Sequence of chain 1.B:
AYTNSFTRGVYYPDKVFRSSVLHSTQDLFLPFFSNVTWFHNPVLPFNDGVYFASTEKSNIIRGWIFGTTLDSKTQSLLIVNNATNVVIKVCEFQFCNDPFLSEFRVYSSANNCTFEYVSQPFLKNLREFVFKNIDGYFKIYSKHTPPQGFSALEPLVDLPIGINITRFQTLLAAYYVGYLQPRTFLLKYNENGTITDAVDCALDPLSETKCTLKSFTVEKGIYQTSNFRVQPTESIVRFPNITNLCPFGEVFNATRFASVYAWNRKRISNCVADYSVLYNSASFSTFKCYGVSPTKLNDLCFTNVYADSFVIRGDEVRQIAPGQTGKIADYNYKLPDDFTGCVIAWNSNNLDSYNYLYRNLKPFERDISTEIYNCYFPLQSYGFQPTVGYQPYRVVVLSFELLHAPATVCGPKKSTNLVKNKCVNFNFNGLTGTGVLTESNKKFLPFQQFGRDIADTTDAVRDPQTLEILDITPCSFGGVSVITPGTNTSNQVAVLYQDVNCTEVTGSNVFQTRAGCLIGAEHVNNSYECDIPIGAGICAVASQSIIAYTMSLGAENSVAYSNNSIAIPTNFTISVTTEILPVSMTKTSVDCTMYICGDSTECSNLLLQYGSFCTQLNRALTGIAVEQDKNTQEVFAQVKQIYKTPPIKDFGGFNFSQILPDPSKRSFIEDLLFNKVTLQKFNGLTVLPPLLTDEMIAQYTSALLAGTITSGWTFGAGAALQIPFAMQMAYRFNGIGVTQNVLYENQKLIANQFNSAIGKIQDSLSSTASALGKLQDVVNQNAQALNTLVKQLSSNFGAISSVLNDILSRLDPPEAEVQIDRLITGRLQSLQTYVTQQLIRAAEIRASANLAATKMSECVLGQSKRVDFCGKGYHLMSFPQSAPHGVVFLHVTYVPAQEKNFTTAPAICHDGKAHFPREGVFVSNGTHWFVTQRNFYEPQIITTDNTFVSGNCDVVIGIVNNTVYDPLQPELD

Binding-site contacts:
Ligand atom C8 contacts residue GLN580 of chain 1.B at 3.8 Å.
Ligand atom C8 contacts residue LEU582 of chain 1.B at 3.7 Å (hydrophobic).
Ligand atom O7 contacts residue ASN331 of chain 1.B at 3.5 Å (h-bond).
Ligand atom C8 contacts residue PRO579 of chain 1.B at 3.4 Å (hydrophobic).
Ligand atom O7 contacts residue GLN580 of chain 1.B at 2.7 Å (h-bond).
Ligand atom O7 contacts residue THR581 of chain 1.B at 4.4 Å.
Ligand atom C8 contacts residue ASN331 of chain 1.B at 4.4 Å.
Ligand atom C2 contacts residue ASN331 of chain 1.B at 2.4 Å.
Ligand atom C4 contacts residue ASN331 of chain 1.B at 4.2 Å.
Ligand atom C7 contacts residue ASN331 of chain 1.B at 3.4 Å.
Ligand atom N2 contacts residue ASN331 of chain 1.B at 2.8 Å (h-bond).
Ligand atom O5 contacts residue ASN331 of chain 1.B at 2.4 Å (h-bond).
Ligand atom C7 contacts residue GLN580 of chain 1.B at 3.6 Å.
Ligand atom C1 contacts residue ASN331 of chain 1.B at 1.4 Å.
Ligand atom C3 contacts residue ASN331 of chain 1.B at 3.8 Å.
Ligand atom C7 contacts residue PRO579 of chain 1.B at 4.4 Å (hydrophobic).
Ligand atom C5 contacts residue ASN331 of chain 1.B at 3.7 Å.
Ligand atom O7 contacts residue PRO579 of chain 1.B at 4.5 Å.

The small molecule below binds the protein below.
Small molecule (SMILES): CC(=O)N[C@@H]1[C@@H](O)[C@H](O)[C@@H](CO)O[C@H]1O